Binding-site contacts:
Ligand atom N2 contacts residue GLN97 of chain 1.A at 3.2 Å (h-bond).
Ligand atom O7 contacts residue TYR63 of chain 1.A at 4.5 Å.
Ligand atom C4 contacts residue ASN119 of chain 1.A at 4.4 Å.
Ligand atom C6 contacts residue ASN119 of chain 1.A at 4.5 Å.
Ligand atom C5 contacts residue VAL118 of chain 1.A at 4.1 Å (hydrophobic).
Ligand atom C1 contacts residue GLN97 of chain 1.A at 4.4 Å.
Ligand atom C5 contacts residue ASN98 of chain 1.A at 3.6 Å.
Ligand atom C7 contacts residue ASN98 of chain 1.A at 3.5 Å.
Ligand atom O4 contacts residue ASN119 of chain 1.A at 4.0 Å.
Ligand atom C5 contacts residue ASN119 of chain 1.A at 3.8 Å.
Ligand atom O7 contacts residue PRO183 of chain 1.E at 4.0 Å.
Ligand atom O5 contacts residue ASN98 of chain 1.A at 2.3 Å (h-bond).
Ligand atom C6 contacts residue LYS115 of chain 1.A at 3.9 Å.
Ligand atom C8 contacts residue GLN97 of chain 1.A at 3.6 Å.
Ligand atom C8 contacts residue VAL145 of chain 1.A at 3.7 Å (hydrophobic).
Ligand atom C2 contacts residue ASN98 of chain 1.A at 2.5 Å.
Ligand atom O6 contacts residue LYS115 of chain 1.A at 3.2 Å (salt-bridge).
Ligand atom C4 contacts residue ASN98 of chain 1.A at 4.2 Å.
Ligand atom N2 contacts residue ASN98 of chain 1.A at 2.9 Å (h-bond).
Ligand atom C1 contacts residue ASN98 of chain 1.A at 1.4 Å.
Ligand atom C7 contacts residue VAL145 of chain 1.A at 4.4 Å (hydrophobic).
Ligand atom C3 contacts residue GLN97 of chain 1.A at 4.4 Å.
Ligand atom O7 contacts residue ASN98 of chain 1.A at 3.8 Å.
Ligand atom O3 contacts residue TYR63 of chain 1.A at 3.9 Å.
Ligand atom C7 contacts residue GLN97 of chain 1.A at 3.9 Å.
Ligand atom C3 contacts residue ASN98 of chain 1.A at 3.8 Å.
Ligand atom C2 contacts residue GLN97 of chain 1.A at 4.2 Å.
Ligand atom C6 contacts residue VAL118 of chain 1.A at 3.8 Å (hydrophobic).
Ligand atom O5 contacts residue VAL118 of chain 1.A at 4.5 Å.

The small molecule below binds the protein below.
Small molecule (SMILES): CC(=O)N[C@H]1[C@H](O[C@H]2[C@H](O)[C@@H](NC(C)=O)CO[C@@H]2CO)O[C@H](CO[C@H]2O[C@H](CO)[C@@H](O)[C@H](O)[C@@H]2O)[C@@H](O[C@H]2O[C@H](CO)[C@@H](O)[C@H](O)[C@@H]2O)[C@@H]1O[C@@H]1O[C@H](CS(=O)(=O)O)[C@@H](O[C@@H]2O[C@H](CO)[C@@H](O)[C@H](O)[C@H]2O)[C@H](O)[C@H]1O

Sequence of chain 1.A:
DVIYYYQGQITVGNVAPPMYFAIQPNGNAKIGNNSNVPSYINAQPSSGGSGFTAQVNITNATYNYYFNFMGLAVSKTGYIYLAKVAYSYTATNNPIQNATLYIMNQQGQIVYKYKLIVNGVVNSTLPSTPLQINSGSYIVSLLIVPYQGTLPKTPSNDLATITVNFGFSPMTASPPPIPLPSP

Sequence of chain 1.E:
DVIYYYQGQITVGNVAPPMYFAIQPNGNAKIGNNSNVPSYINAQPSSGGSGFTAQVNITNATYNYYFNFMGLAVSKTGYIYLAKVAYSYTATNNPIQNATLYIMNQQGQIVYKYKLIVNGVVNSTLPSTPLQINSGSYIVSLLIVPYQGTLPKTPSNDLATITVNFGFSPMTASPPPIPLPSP